Binding-site contacts:
Ligand atom N31 contacts residue GLU75 of chain 1.A at 2.8 Å (salt-bridge).
Ligand atom C15 contacts residue MET79 of chain 1.A at 3.5 Å (hydrophobic).
Ligand atom O35 contacts residue VAL88 of chain 1.A at 3.1 Å.
Ligand atom N30 contacts residue ASP168 of chain 1.A at 3.8 Å.
Ligand atom C4 contacts residue LEU82 of chain 1.A at 3.5 Å (hydrophobic).
Ligand atom C2 contacts residue PHE169 of chain 1.A at 3.2 Å (hydrophobic).
Ligand atom C9 contacts residue MET103 of chain 1.A at 3.6 Å (hydrophobic).
Ligand atom C22 contacts residue ASP168 of chain 1.A at 3.8 Å.
Ligand atom C7 contacts residue PHE169 of chain 1.A at 3.7 Å (hydrophobic).
Ligand atom C22 contacts residue MET79 of chain 1.A at 3.5 Å (hydrophobic).
Ligand atom C16 contacts residue GLU75 of chain 1.A at 3.6 Å.
Ligand atom N31 contacts residue ASP168 of chain 1.A at 3.5 Å (salt-bridge).
Ligand atom C15 contacts residue ASP168 of chain 1.A at 3.5 Å.
Ligand atom N33 contacts residue MET79 of chain 1.A at 3.7 Å.
Ligand atom C10 contacts residue GLU75 of chain 1.A at 3.6 Å.
Ligand atom C2 contacts residue GLU34 of chain 1.A at 3.7 Å.
Ligand atom C23 contacts residue PHE169 of chain 1.A at 3.4 Å (hydrophobic).
Ligand atom C24 contacts residue VAL40 of chain 1.A at 3.7 Å (hydrophobic).
Ligand atom C11 contacts residue GLU75 of chain 1.A at 3.6 Å.
Ligand atom C12 contacts residue ASP168 of chain 1.A at 3.8 Å.
Ligand atom C3 contacts residue GLY33 of chain 1.A at 3.7 Å.
Ligand atom C9 contacts residue PHE169 of chain 1.A at 3.7 Å (hydrophobic).
Ligand atom C21 contacts residue MET79 of chain 1.A at 3.7 Å (hydrophobic).
Ligand atom O34 contacts residue LYS58 of chain 1.A at 2.9 Å (salt-bridge).
Ligand atom N28 contacts residue PHE169 of chain 1.A at 3.8 Å.
Ligand atom C26 contacts residue GLU75 of chain 1.A at 3.2 Å.
Ligand atom N28 contacts residue LYS58 of chain 1.A at 3.7 Å.
Ligand atom C19 contacts residue PHE169 of chain 1.A at 3.7 Å (hydrophobic).
Ligand atom C7 contacts residue MET103 of chain 1.A at 3.6 Å (hydrophobic).
Ligand atom N30 contacts residue GLU75 of chain 1.A at 2.7 Å (salt-bridge).
Ligand atom C18 contacts residue PHE169 of chain 1.A at 3.5 Å (hydrophobic).
Ligand atom O35 contacts residue ASP168 of chain 1.A at 3.0 Å (salt-bridge).
Ligand atom O35 contacts residue PHE169 of chain 1.A at 3.6 Å.
Ligand atom C6 contacts residue HIS148 of chain 1.A at 3.4 Å.
Ligand atom C12 contacts residue GLU75 of chain 1.A at 3.4 Å.
Ligand atom C8 contacts residue ALA56 of chain 1.A at 3.7 Å (hydrophobic).
Ligand atom C19 contacts residue GLU75 of chain 1.A at 3.8 Å.
Ligand atom C5 contacts residue LEU166 of chain 1.A at 3.5 Å (hydrophobic).
Ligand atom C26 contacts residue ASP168 of chain 1.A at 3.4 Å.
Ligand atom O35 contacts residue GLY167 of chain 1.A at 3.4 Å.

This small molecule binds to this protein.
Small molecule (SMILES): Cc1ccc(-n2nc(C(C)(C)C)cc2NC(=O)Nc2cccc3cc(C(=O)NC(C)C)[nH]c23)cc1

Sequence of chain 1.A:
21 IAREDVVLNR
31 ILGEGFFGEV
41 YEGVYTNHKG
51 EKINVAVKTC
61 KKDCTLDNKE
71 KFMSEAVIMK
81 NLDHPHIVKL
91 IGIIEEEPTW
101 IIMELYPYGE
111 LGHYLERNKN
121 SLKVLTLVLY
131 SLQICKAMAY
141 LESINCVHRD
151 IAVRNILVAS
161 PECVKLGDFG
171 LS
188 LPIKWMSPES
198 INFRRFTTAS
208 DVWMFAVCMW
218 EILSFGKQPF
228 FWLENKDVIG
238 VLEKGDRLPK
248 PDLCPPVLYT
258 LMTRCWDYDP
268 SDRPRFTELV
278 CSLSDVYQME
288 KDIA